Binding-site contacts:
Ligand atom O2P contacts residue ASP122 of chain 1.C at 3.7 Å.
Ligand atom O1P contacts residue MG1 of chain 1.O at 3.8 Å.
Ligand atom C1 contacts residue ASP122 of chain 1.C at 3.6 Å.
Ligand atom O5P contacts residue ASN213 of chain 1.C at 2.8 Å (h-bond).
Ligand atom O5P contacts residue TYR245 of chain 1.C at 2.8 Å (h-bond).
Ligand atom O6P contacts residue TYR216 of chain 1.C at 2.7 Å (h-bond).
Ligand atom O5 contacts residue LYS275 of chain 1.C at 3.2 Å (salt-bridge).
Ligand atom P2 contacts residue ASN213 of chain 1.C at 3.8 Å.
Ligand atom O6 contacts residue LYS275 of chain 1.C at 3.5 Å (salt-bridge).
Ligand atom C6 contacts residue GLY247 of chain 1.C at 3.5 Å.
Ligand atom P1 contacts residue ASP122 of chain 1.C at 3.8 Å.
Ligand atom C3 contacts residue ASP122 of chain 1.C at 3.6 Å.
Ligand atom O4P contacts residue ARG244 of chain 1.D at 2.6 Å (salt-bridge).
Ligand atom O6 contacts residue TYR265 of chain 1.C at 3.5 Å.
Ligand atom C3 contacts residue MET249 of chain 1.C at 3.6 Å (hydrophobic).
Ligand atom O1 contacts residue ASP122 of chain 1.C at 2.7 Å (salt-bridge).
Ligand atom C1 contacts residue GLU281 of chain 1.C at 3.8 Å.
Ligand atom O1P contacts residue SER124 of chain 1.C at 2.6 Å (h-bond).
Ligand atom O3 contacts residue ASP122 of chain 1.C at 3.0 Å (salt-bridge).
Ligand atom O3 contacts residue GLY247 of chain 1.C at 3.8 Å.
Ligand atom O2P contacts residue MG1 of chain 1.O at 2.4 Å.
Ligand atom O1P contacts residue GLY123 of chain 1.C at 3.2 Å (h-bond).
Ligand atom O6P contacts residue TYR265 of chain 1.C at 3.0 Å (h-bond).
Ligand atom P1 contacts residue MG1 of chain 1.P at 2.8 Å.
Ligand atom C1 contacts residue MG1 of chain 1.P at 3.6 Å.
Ligand atom C6 contacts residue TYR245 of chain 1.C at 3.7 Å (hydrophobic).
Ligand atom O2P contacts residue MG1 of chain 1.P at 2.1 Å.
Ligand atom P1 contacts residue MG1 of chain 1.O at 3.6 Å.
Ligand atom C4 contacts residue GLY247 of chain 1.C at 3.2 Å.
Ligand atom O3 contacts residue SER248 of chain 1.C at 3.6 Å.
Ligand atom O1 contacts residue MG1 of chain 1.P at 2.4 Å.
Ligand atom O3 contacts residue GLY123 of chain 1.C at 3.9 Å.
Ligand atom O1 contacts residue GLU281 of chain 1.C at 3.3 Å (salt-bridge).
Ligand atom C4 contacts residue MET249 of chain 1.C at 3.6 Å (hydrophobic).
Ligand atom O4 contacts residue MET249 of chain 1.C at 3.2 Å (h-bond).
Ligand atom O3 contacts residue MET249 of chain 1.C at 2.9 Å (h-bond).
Ligand atom O3P contacts residue MG1 of chain 1.P at 3.8 Å.
Ligand atom O2P contacts residue ASP119 of chain 1.C at 3.4 Å (salt-bridge).
Ligand atom O2P contacts residue GLU281 of chain 1.C at 3.8 Å.
Ligand atom O2P contacts residue GLU98 of chain 1.C at 2.7 Å (salt-bridge).

Sequence of chain 1.C:
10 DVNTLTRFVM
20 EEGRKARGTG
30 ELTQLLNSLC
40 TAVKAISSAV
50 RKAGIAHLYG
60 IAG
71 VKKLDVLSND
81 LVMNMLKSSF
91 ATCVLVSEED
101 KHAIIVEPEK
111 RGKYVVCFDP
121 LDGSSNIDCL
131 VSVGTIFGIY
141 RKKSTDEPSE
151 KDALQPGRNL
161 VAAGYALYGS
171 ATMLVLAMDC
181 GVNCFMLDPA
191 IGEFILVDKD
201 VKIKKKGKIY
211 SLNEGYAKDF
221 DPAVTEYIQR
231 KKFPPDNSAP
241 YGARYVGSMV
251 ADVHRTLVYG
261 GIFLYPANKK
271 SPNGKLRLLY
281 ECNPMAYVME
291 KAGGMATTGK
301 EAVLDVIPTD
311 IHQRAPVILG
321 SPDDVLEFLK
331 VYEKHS

A protein and the small-molecule ligand that binds it are described below.
Small molecule (SMILES): O=P(O)(O)OC[C@H]1O[C@](O)(COP(=O)(O)O)[C@@H](O)[C@@H]1O

Sequence of chain 1.D:
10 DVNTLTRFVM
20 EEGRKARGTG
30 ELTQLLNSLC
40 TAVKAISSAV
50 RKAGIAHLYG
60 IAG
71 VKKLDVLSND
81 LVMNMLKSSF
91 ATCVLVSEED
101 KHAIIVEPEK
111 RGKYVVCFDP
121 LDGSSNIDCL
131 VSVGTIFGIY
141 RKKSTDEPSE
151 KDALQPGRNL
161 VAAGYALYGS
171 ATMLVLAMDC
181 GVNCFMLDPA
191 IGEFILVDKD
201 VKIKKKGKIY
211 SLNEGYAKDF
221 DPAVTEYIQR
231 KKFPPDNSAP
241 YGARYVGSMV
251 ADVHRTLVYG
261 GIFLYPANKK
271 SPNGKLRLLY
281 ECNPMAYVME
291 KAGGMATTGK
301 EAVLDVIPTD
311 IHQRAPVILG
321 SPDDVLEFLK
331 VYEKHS